Binding-site contacts:
Ligand atom O5 contacts residue ASN555 of chain 2.A at 2.3 Å (h-bond).
Ligand atom C4 contacts residue ASN555 of chain 2.A at 4.2 Å.
Ligand atom C8 contacts residue LYS551 of chain 2.A at 3.4 Å.
Ligand atom C7 contacts residue ASN555 of chain 2.A at 3.6 Å.
Ligand atom C5 contacts residue ASN555 of chain 2.A at 3.6 Å.
Ligand atom C8 contacts residue ASN555 of chain 2.A at 4.4 Å.
Ligand atom C2 contacts residue ASN555 of chain 2.A at 2.4 Å.
Ligand atom C1 contacts residue ASN555 of chain 2.A at 1.4 Å.
Ligand atom N2 contacts residue ASN555 of chain 2.A at 2.7 Å (h-bond).
Ligand atom O7 contacts residue ASN555 of chain 2.A at 4.4 Å.
Ligand atom C3 contacts residue ASN555 of chain 2.A at 3.7 Å.
Ligand atom O7 contacts residue THR545 of chain 2.A at 3.1 Å (h-bond).
Ligand atom C7 contacts residue LYS551 of chain 2.A at 4.3 Å.
Ligand atom C7 contacts residue THR545 of chain 2.A at 3.9 Å.

This small molecule binds to this protein.
Small molecule (SMILES): CC(=O)N[C@@H]1[C@@H](O)[C@H](O)[C@@H](CO)O[C@H]1O

Sequence of chain 2.A:
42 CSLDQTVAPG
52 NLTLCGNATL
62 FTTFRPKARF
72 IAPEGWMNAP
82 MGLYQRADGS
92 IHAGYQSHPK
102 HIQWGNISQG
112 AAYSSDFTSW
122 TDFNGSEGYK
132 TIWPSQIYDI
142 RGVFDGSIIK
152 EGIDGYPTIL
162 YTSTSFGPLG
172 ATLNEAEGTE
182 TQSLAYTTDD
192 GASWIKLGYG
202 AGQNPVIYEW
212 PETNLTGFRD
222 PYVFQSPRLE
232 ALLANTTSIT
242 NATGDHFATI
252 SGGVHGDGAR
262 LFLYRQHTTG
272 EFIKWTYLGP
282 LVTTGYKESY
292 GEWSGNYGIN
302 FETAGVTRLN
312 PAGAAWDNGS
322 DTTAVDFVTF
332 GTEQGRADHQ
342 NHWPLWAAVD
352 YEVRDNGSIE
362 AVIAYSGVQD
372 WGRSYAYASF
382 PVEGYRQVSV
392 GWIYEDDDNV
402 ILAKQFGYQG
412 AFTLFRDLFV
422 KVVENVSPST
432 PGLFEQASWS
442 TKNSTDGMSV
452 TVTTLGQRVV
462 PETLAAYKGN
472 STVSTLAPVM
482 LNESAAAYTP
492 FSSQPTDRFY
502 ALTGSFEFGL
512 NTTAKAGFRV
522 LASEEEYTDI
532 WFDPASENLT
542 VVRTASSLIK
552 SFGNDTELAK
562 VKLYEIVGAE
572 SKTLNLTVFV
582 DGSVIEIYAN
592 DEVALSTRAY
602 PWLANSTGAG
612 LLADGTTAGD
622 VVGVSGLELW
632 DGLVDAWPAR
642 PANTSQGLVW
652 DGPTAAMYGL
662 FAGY